Sequence of chain 1.A:
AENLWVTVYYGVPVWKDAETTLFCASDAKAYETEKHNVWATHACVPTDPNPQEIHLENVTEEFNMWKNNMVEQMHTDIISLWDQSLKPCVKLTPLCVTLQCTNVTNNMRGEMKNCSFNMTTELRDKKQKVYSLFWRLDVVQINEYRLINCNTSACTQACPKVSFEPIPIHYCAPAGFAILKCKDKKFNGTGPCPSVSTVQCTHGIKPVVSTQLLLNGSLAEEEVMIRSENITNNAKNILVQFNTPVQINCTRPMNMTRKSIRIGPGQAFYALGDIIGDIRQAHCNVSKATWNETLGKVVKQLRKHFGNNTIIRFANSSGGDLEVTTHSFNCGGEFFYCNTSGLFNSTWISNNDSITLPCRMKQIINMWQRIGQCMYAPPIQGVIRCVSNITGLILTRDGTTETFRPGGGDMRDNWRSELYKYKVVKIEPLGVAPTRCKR

Binding-site contacts:
Ligand atom O5 contacts residue ASN271 of chain 1.A at 2.4 Å (h-bond).
Ligand atom O6 contacts residue ILE292 of chain 1.A at 3.2 Å.
Ligand atom O5 contacts residue ILE292 of chain 1.A at 3.4 Å.
Ligand atom C1 contacts residue ASN271 of chain 1.A at 1.4 Å.
Ligand atom C3 contacts residue ASN271 of chain 1.A at 3.8 Å.
Ligand atom C7 contacts residue ASN271 of chain 1.A at 3.9 Å.
Ligand atom C5 contacts residue ILE292 of chain 1.A at 4.1 Å (hydrophobic).
Ligand atom C6 contacts residue ILE292 of chain 1.A at 3.9 Å (hydrophobic).
Ligand atom C4 contacts residue ASN271 of chain 1.A at 4.2 Å.
Ligand atom C5 contacts residue ASN271 of chain 1.A at 3.6 Å.
Ligand atom C2 contacts residue ASN271 of chain 1.A at 2.5 Å.
Ligand atom C1 contacts residue ILE292 of chain 1.A at 4.1 Å (hydrophobic).
Ligand atom N2 contacts residue ASN271 of chain 1.A at 2.9 Å (h-bond).
Ligand atom O7 contacts residue ASN271 of chain 1.A at 4.5 Å.

A protein and the small-molecule ligand that binds it are described below.
Small molecule (SMILES): CC(=O)N[C@H]1[C@H](O[C@H]2[C@H](O)[C@@H](NC(C)=O)CO[C@@H]2CO)O[C@H](CO)[C@@H](O)[C@@H]1O